The protein below binds the small molecule below.
Small molecule (SMILES): CC/C=C\C[C@@H]1O[C@@H]1C/C=C\CCCCCCCC(=O)O

Binding-site contacts:
Ligand atom C10 contacts residue VAL56 of chain 1.A at 4.0 Å (hydrophobic).
Ligand atom C18 contacts residue PHE58 of chain 1.A at 4.1 Å (hydrophobic).
Ligand atom O2 contacts residue PRO33 of chain 1.A at 4.1 Å.
Ligand atom C18 contacts residue LEU138 of chain 1.A at 4.2 Å (hydrophobic).
Ligand atom C15 contacts residue ASN60 of chain 1.A at 3.6 Å.
Ligand atom C15 contacts residue TYR112 of chain 1.A at 4.4 Å (hydrophobic).
Ligand atom C16 contacts residue LEU147 of chain 1.A at 3.8 Å (hydrophobic).
Ligand atom C17 contacts residue TYR149 of chain 1.A at 4.3 Å (hydrophobic).
Ligand atom C5 contacts residue PRO33 of chain 1.A at 4.2 Å (hydrophobic).
Ligand atom C15 contacts residue GLU24 of chain 1.A at 3.6 Å.
Ligand atom C17 contacts residue PHE58 of chain 1.A at 3.3 Å (hydrophobic).
Ligand atom O1 contacts residue VAL145 of chain 1.A at 4.3 Å.
Ligand atom C18 contacts residue TYR149 of chain 1.A at 3.7 Å (hydrophobic).
Ligand atom C17 contacts residue TYR96 of chain 1.A at 4.2 Å (hydrophobic).
Ligand atom C12 contacts residue PHE58 of chain 1.A at 3.9 Å (hydrophobic).
Ligand atom C14 contacts residue ASN60 of chain 1.A at 4.3 Å.
Ligand atom C16 contacts residue PHE58 of chain 1.A at 3.7 Å (hydrophobic).
Ligand atom C10 contacts residue TYR112 of chain 1.A at 4.2 Å (hydrophobic).
Ligand atom C3 contacts residue PRO144 of chain 1.A at 4.3 Å (hydrophobic).
Ligand atom C8 contacts residue TYR112 of chain 1.A at 3.9 Å (hydrophobic).
Ligand atom C6 contacts residue PHE143 of chain 1.A at 4.3 Å (hydrophobic).
Ligand atom C13 contacts residue ASN60 of chain 1.A at 3.9 Å.
Ligand atom C17 contacts residue GLU24 of chain 1.A at 4.3 Å.
Ligand atom C7 contacts residue TYR92 of chain 1.A at 3.7 Å (hydrophobic).
Ligand atom O3 contacts residue PRO33 of chain 1.A at 4.2 Å.
Ligand atom O3 contacts residue ASN60 of chain 1.A at 3.6 Å.
Ligand atom C14 contacts residue TYR112 of chain 1.A at 4.0 Å (hydrophobic).
Ligand atom C15 contacts residue LEU147 of chain 1.A at 3.8 Å (hydrophobic).
Ligand atom C13 contacts residue PHE58 of chain 1.A at 3.5 Å (hydrophobic).
Ligand atom C18 contacts residue TYR96 of chain 1.A at 3.1 Å (hydrophobic).
Ligand atom C3 contacts residue PRO33 of chain 1.A at 3.8 Å (hydrophobic).
Ligand atom O3 contacts residue PHE58 of chain 1.A at 3.9 Å.
Ligand atom C18 contacts residue TYR112 of chain 1.A at 3.4 Å (hydrophobic).
Ligand atom C12 contacts residue PRO33 of chain 1.A at 4.0 Å (hydrophobic).
Ligand atom C16 contacts residue ASN60 of chain 1.A at 4.1 Å.
Ligand atom C9 contacts residue TYR112 of chain 1.A at 3.9 Å (hydrophobic).
Ligand atom C16 contacts residue TYR149 of chain 1.A at 3.8 Å (hydrophobic).
Ligand atom C9 contacts residue TYR92 of chain 1.A at 4.1 Å (hydrophobic).
Ligand atom C17 contacts residue TYR112 of chain 1.A at 4.3 Å (hydrophobic).
Ligand atom C16 contacts residue GLU24 of chain 1.A at 3.1 Å.

Sequence of chain 1.A:
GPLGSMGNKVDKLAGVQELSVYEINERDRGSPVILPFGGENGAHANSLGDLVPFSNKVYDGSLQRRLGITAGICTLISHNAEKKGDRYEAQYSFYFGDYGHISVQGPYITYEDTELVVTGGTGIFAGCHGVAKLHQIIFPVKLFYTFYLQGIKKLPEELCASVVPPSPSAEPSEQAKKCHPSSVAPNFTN